Binding-site contacts:
Ligand atom C1 contacts residue SER89 of chain 53.A at 4.5 Å.
Ligand atom C7 contacts residue ASN87 of chain 53.A at 3.1 Å.
Ligand atom C3 contacts residue ASN87 of chain 53.A at 3.8 Å.
Ligand atom C1 contacts residue ASN87 of chain 53.A at 1.4 Å.
Ligand atom C5 contacts residue LEU151 of chain 53.A at 4.1 Å (hydrophobic).
Ligand atom O5 contacts residue ASN87 of chain 53.A at 2.4 Å (h-bond).
Ligand atom O6 contacts residue LEU91 of chain 53.A at 4.1 Å.
Ligand atom C2 contacts residue ASN87 of chain 53.A at 2.4 Å.
Ligand atom C8 contacts residue ASN87 of chain 53.A at 4.3 Å.
Ligand atom O7 contacts residue ASN87 of chain 53.A at 3.0 Å (h-bond).
Ligand atom N2 contacts residue ASN87 of chain 53.A at 2.8 Å (h-bond).
Ligand atom C5 contacts residue ASN87 of chain 53.A at 3.7 Å.
Ligand atom C4 contacts residue ASN87 of chain 53.A at 4.2 Å.
Ligand atom C6 contacts residue LEU91 of chain 53.A at 3.7 Å (hydrophobic).
Ligand atom O7 contacts residue ASP85 of chain 53.A at 3.4 Å (salt-bridge).
Ligand atom C7 contacts residue ASP85 of chain 53.A at 4.4 Å.
Ligand atom O4 contacts residue LEU151 of chain 53.A at 4.1 Å.
Ligand atom C6 contacts residue LEU151 of chain 53.A at 3.8 Å (hydrophobic).

Sequence of chain 53.A:
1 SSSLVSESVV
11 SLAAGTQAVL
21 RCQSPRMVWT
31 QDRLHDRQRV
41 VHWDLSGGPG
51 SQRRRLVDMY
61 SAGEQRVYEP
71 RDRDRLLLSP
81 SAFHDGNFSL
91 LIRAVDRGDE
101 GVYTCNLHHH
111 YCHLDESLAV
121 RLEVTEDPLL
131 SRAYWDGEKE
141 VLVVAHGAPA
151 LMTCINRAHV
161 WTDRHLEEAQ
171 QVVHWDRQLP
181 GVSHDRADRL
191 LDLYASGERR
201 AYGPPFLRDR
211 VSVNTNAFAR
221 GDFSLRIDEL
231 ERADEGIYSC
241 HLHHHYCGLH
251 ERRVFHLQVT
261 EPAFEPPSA

A small-molecule ligand and the protein it binds are described below.
Small molecule (SMILES): CC(=O)N[C@@H]1[C@@H](O)[C@H](O)[C@@H](CO)O[C@H]1O